Sequence of chain 50.A:
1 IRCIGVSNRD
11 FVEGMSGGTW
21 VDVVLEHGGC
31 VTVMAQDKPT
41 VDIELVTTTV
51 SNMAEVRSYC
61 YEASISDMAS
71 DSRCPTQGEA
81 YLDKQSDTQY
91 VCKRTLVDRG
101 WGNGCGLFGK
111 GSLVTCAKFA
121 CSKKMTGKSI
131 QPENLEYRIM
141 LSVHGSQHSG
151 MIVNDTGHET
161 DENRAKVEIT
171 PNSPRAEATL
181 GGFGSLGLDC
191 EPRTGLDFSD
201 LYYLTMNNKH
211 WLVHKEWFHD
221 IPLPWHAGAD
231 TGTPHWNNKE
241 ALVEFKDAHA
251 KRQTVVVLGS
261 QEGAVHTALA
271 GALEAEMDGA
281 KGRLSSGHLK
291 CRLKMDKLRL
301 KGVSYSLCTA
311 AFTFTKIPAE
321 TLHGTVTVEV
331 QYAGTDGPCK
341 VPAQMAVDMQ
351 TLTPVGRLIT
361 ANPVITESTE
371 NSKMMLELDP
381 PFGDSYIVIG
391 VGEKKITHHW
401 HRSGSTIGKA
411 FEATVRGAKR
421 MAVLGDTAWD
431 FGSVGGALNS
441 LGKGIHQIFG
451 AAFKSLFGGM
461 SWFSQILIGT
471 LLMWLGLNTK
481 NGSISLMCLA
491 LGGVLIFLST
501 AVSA

Binding-site contacts:
Ligand atom O5 contacts residue THR160 of chain 50.A at 3.2 Å.
Ligand atom O5 contacts residue HIS158 of chain 50.A at 3.8 Å.
Ligand atom C8 contacts residue ILE152 of chain 50.A at 4.3 Å (hydrophobic).
Ligand atom C5 contacts residue ASN154 of chain 50.A at 3.8 Å.
Ligand atom C1 contacts residue THR160 of chain 50.A at 3.0 Å.
Ligand atom C2 contacts residue ASN154 of chain 50.A at 2.5 Å.
Ligand atom N2 contacts residue ASN154 of chain 50.A at 3.0 Å (h-bond).
Ligand atom O7 contacts residue ASP161 of chain 50.A at 3.7 Å.
Ligand atom C6 contacts residue HIS158 of chain 50.A at 4.0 Å.
Ligand atom N2 contacts residue THR160 of chain 50.A at 3.5 Å.
Ligand atom C3 contacts residue THR160 of chain 50.A at 3.9 Å.
Ligand atom C3 contacts residue ASN154 of chain 50.A at 3.9 Å.
Ligand atom C2 contacts residue THR160 of chain 50.A at 2.7 Å.
Ligand atom O7 contacts residue THR160 of chain 50.A at 2.5 Å.
Ligand atom C4 contacts residue ASN154 of chain 50.A at 4.3 Å.
Ligand atom C5 contacts residue THR160 of chain 50.A at 3.7 Å.
Ligand atom C7 contacts residue THR160 of chain 50.A at 3.4 Å.
Ligand atom C8 contacts residue VAL153 of chain 50.A at 4.4 Å (hydrophobic).
Ligand atom C6 contacts residue THR160 of chain 50.A at 3.7 Å.
Ligand atom O6 contacts residue HIS158 of chain 50.A at 3.4 Å (h-bond).
Ligand atom O7 contacts residue ASN154 of chain 50.A at 2.7 Å (h-bond).
Ligand atom C7 contacts residue ASN154 of chain 50.A at 3.0 Å.
Ligand atom O5 contacts residue ASN154 of chain 50.A at 2.4 Å (h-bond).
Ligand atom C1 contacts residue ASN154 of chain 50.A at 1.6 Å.
Ligand atom C8 contacts residue ASN154 of chain 50.A at 4.1 Å.
Ligand atom O3 contacts residue THR160 of chain 50.A at 4.3 Å.
Ligand atom C4 contacts residue THR160 of chain 50.A at 3.6 Å.

The protein below binds the small molecule below.
Small molecule (SMILES): CC(=O)N[C@@H]1[C@@H](O)[C@H](O)[C@@H](CO)O[C@H]1O